This small molecule binds to this protein.
Small molecule (SMILES): CC(=O)N[C@H]1CO[C@H](CO[C@@H]2O[C@@H](C)[C@@H](O)[C@@H](O)[C@@H]2O)[C@@H](O)[C@@H]1O

Sequence of chain 6.A:
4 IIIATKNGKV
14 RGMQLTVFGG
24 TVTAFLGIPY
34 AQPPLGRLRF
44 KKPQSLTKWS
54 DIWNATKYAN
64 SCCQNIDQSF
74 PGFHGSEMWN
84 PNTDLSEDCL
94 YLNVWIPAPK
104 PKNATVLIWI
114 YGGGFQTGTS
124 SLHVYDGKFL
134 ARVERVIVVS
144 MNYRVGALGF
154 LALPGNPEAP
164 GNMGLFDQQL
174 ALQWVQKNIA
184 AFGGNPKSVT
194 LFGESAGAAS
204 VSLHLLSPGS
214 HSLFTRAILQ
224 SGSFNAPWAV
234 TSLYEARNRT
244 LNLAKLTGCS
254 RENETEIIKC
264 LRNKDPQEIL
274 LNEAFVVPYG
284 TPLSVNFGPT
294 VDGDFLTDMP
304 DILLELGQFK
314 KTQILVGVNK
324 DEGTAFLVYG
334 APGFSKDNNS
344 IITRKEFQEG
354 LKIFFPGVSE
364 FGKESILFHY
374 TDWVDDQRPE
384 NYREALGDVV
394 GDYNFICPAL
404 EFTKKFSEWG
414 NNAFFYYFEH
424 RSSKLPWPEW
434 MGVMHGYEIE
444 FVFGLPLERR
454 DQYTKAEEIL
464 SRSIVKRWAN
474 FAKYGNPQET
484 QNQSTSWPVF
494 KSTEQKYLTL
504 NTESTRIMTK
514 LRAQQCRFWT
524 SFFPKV

Binding-site contacts:
Ligand atom N2 contacts residue ASN57 of chain 6.A at 2.9 Å (h-bond).
Ligand atom C3 contacts residue ASN57 of chain 6.A at 3.8 Å.
Ligand atom C8 contacts residue ASN57 of chain 6.A at 4.4 Å.
Ligand atom C7 contacts residue ASN57 of chain 6.A at 3.2 Å.
Ligand atom C5 contacts residue ASN57 of chain 6.A at 3.7 Å.
Ligand atom C2 contacts residue ASN57 of chain 6.A at 2.5 Å.
Ligand atom O7 contacts residue ASN57 of chain 6.A at 3.2 Å (h-bond).
Ligand atom O5 contacts residue ASN57 of chain 6.A at 2.4 Å (h-bond).
Ligand atom C4 contacts residue ASN57 of chain 6.A at 4.3 Å.
Ligand atom C1 contacts residue ARG14 of chain 6.A at 4.4 Å.
Ligand atom C1 contacts residue ASN57 of chain 6.A at 1.5 Å.
Ligand atom O5 contacts residue ARG14 of chain 6.A at 4.1 Å.
Ligand atom C5 contacts residue ARG14 of chain 6.A at 4.3 Å.